Sequence of chain 5.A:
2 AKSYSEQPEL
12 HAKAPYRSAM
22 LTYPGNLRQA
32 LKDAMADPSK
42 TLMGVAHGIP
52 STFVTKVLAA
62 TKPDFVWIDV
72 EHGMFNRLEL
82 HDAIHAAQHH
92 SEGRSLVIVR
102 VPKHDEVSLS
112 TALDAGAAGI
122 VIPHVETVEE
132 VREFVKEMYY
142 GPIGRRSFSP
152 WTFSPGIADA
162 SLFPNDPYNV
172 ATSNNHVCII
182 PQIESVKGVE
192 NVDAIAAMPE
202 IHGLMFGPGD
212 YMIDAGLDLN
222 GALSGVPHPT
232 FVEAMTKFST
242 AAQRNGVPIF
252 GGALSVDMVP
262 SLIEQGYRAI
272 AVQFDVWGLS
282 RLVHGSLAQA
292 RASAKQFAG

Binding-site contacts:
Ligand atom OXT contacts residue GLY210 of chain 5.A at 3.0 Å (h-bond).
Ligand atom C contacts residue GLY208 of chain 5.A at 3.4 Å.
Ligand atom CB contacts residue MG1 of chain 5.B at 4.2 Å.
Ligand atom CA contacts residue ARG101 of chain 5.A at 3.6 Å.
Ligand atom O contacts residue GLY208 of chain 5.A at 3.9 Å.
Ligand atom OXT contacts residue PRO209 of chain 5.A at 3.3 Å (h-bond).
Ligand atom O contacts residue MG1 of chain 5.B at 2.2 Å.
Ligand atom CB contacts residue GLN183 of chain 5.A at 3.2 Å.
Ligand atom O3 contacts residue ASP211 of chain 5.A at 4.1 Å.
Ligand atom C contacts residue GLY210 of chain 5.A at 3.9 Å.
Ligand atom C contacts residue MG1 of chain 5.B at 2.9 Å.
Ligand atom O3 contacts residue MG1 of chain 5.B at 2.1 Å.
Ligand atom O contacts residue GLU185 of chain 5.A at 3.0 Å (salt-bridge).
Ligand atom CB contacts residue ARG101 of chain 5.A at 3.9 Å.
Ligand atom OXT contacts residue ASP211 of chain 5.A at 3.7 Å.
Ligand atom CB contacts residue PRO209 of chain 5.A at 4.4 Å (hydrophobic).
Ligand atom OXT contacts residue GLY208 of chain 5.A at 3.2 Å.
Ligand atom O3 contacts residue GLY208 of chain 5.A at 4.3 Å.
Ligand atom C contacts residue PRO209 of chain 5.A at 4.1 Å (hydrophobic).
Ligand atom C contacts residue GLU185 of chain 5.A at 3.6 Å.
Ligand atom C contacts residue ASP211 of chain 5.A at 3.8 Å.
Ligand atom O3 contacts residue ARG101 of chain 5.A at 2.6 Å (salt-bridge).
Ligand atom O3 contacts residue GLN183 of chain 5.A at 3.0 Å (h-bond).
Ligand atom CB contacts residue GLY208 of chain 5.A at 3.9 Å.
Ligand atom C contacts residue GLN183 of chain 5.A at 4.3 Å.
Ligand atom CA contacts residue GLU185 of chain 5.A at 3.5 Å.
Ligand atom CA contacts residue GLN183 of chain 5.A at 3.2 Å.
Ligand atom O contacts residue GLY210 of chain 5.A at 4.1 Å.
Ligand atom O3 contacts residue GLU185 of chain 5.A at 3.1 Å (salt-bridge).
Ligand atom CA contacts residue MG1 of chain 5.B at 2.8 Å.
Ligand atom OXT contacts residue MG1 of chain 5.B at 4.1 Å.
Ligand atom CB contacts residue PHE207 of chain 5.A at 4.3 Å (hydrophobic).
Ligand atom O contacts residue ASP211 of chain 5.A at 3.0 Å (salt-bridge).
Ligand atom CA contacts residue GLY208 of chain 5.A at 3.7 Å.

This protein binds this small molecule.
Small molecule (SMILES): CC(=O)C(=O)O